Sequence of chain 1.C:
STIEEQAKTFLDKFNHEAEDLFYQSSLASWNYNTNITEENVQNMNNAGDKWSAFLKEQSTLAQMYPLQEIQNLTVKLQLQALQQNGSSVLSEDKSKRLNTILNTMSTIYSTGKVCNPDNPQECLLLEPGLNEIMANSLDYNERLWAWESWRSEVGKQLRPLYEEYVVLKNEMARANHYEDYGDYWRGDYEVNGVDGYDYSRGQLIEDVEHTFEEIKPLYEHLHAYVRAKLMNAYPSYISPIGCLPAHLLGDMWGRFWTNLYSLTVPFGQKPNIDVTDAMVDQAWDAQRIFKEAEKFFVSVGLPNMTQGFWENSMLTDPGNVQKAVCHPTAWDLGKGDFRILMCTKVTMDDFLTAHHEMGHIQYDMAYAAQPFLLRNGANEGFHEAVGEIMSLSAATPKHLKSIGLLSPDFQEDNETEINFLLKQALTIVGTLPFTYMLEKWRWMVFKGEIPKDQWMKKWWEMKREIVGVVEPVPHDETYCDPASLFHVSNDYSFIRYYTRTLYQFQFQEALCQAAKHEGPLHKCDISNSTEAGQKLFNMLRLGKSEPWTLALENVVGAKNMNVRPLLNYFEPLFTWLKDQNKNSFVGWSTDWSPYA

This protein binds this small molecule.
Small molecule (SMILES): CC(=O)N[C@H]1[C@H](O[C@H]2[C@H](O)[C@@H](NC(C)=O)CO[C@@H]2CO)O[C@H](CO)[C@@H](O[C@@H]2O[C@H](CO[C@H]3O[C@H](CO)[C@@H](O)[C@H](O)[C@@H]3O)[C@@H](O)[C@H](O)[C@@H]2O)[C@@H]1O

Sequence of chain 1.D:
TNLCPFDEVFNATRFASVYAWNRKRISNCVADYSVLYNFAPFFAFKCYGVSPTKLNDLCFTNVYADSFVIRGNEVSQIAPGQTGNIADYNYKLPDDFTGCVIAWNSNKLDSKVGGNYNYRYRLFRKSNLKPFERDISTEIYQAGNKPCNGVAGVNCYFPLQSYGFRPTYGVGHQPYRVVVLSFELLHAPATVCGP

Binding-site contacts:
Ligand atom C1 contacts residue VAL75 of chain 1.C at 4.3 Å (hydrophobic).
Ligand atom O2 contacts residue GLY105 of chain 1.D at 3.3 Å.
Ligand atom O5 contacts residue LYS8 of chain 1.C at 4.3 Å.
Ligand atom O5 contacts residue ASN72 of chain 1.C at 2.3 Å (h-bond).
Ligand atom O2 contacts residue GLN98 of chain 1.D at 4.5 Å.
Ligand atom C3 contacts residue GLY105 of chain 1.D at 4.4 Å.
Ligand atom C3 contacts residue ASN72 of chain 1.C at 3.8 Å.
Ligand atom C4 contacts residue ASN72 of chain 1.C at 4.2 Å.
Ligand atom O3 contacts residue THR104 of chain 1.D at 2.6 Å (h-bond).
Ligand atom C3 contacts residue GLN98 of chain 1.D at 3.4 Å.
Ligand atom O3 contacts residue THR104 of chain 1.D at 4.4 Å.
Ligand atom C3 contacts residue THR104 of chain 1.D at 4.0 Å.
Ligand atom C5 contacts residue ASN72 of chain 1.C at 3.6 Å.
Ligand atom C2 contacts residue THR104 of chain 1.D at 4.1 Å.
Ligand atom C2 contacts residue THR104 of chain 1.D at 4.4 Å.
Ligand atom O2 contacts residue THR104 of chain 1.D at 3.0 Å (h-bond).
Ligand atom O3 contacts residue GLY105 of chain 1.D at 3.3 Å.
Ligand atom C2 contacts residue ASN72 of chain 1.C at 2.5 Å.
Ligand atom O3 contacts residue GLN98 of chain 1.D at 2.9 Å (h-bond).
Ligand atom O4 contacts residue GLN98 of chain 1.D at 4.0 Å.
Ligand atom C4 contacts residue GLN98 of chain 1.D at 4.3 Å.
Ligand atom C6 contacts residue LYS8 of chain 1.C at 4.2 Å.
Ligand atom C2 contacts residue GLN98 of chain 1.D at 4.5 Å.
Ligand atom O6 contacts residue LYS8 of chain 1.C at 3.5 Å.
Ligand atom N2 contacts residue ASN72 of chain 1.C at 3.0 Å (h-bond).
Ligand atom O4 contacts residue ASN94 of chain 1.D at 4.2 Å.
Ligand atom O3 contacts residue ASN106 of chain 1.D at 3.7 Å.
Ligand atom O2 contacts residue THR104 of chain 1.D at 3.7 Å.
Ligand atom C1 contacts residue ASN72 of chain 1.C at 1.4 Å.
Ligand atom O5 contacts residue VAL75 of chain 1.C at 4.1 Å.
Ligand atom C7 contacts residue ASN72 of chain 1.C at 4.1 Å.
Ligand atom C2 contacts residue GLY105 of chain 1.D at 4.5 Å.